A small-molecule ligand and the protein it binds are described below.
Small molecule (SMILES): CCCCCCCC(=O)NC1=CC(=O)CCC1

Sequence of chain 1.A:
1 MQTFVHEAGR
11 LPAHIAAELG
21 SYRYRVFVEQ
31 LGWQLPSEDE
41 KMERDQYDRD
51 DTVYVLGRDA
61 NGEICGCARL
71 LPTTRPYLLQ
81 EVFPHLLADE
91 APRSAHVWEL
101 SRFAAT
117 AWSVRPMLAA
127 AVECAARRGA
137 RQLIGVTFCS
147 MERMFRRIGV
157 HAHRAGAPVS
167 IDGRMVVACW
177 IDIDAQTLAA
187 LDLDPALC

Binding-site contacts:
Ligand atom O8 contacts residue PHE103 of chain 1.A at 3.2 Å (h-bond).
Ligand atom C5 contacts residue PHE27 of chain 1.A at 3.6 Å (hydrophobic).
Ligand atom C14 contacts residue THR143 of chain 1.A at 3.4 Å.
Ligand atom C2 contacts residue PHE103 of chain 1.A at 3.3 Å (hydrophobic).
Ligand atom C9 contacts residue ARG102 of chain 1.A at 3.7 Å.
Ligand atom C4 contacts residue LEU31 of chain 1.A at 3.7 Å (hydrophobic).
Ligand atom C5 contacts residue PHE103 of chain 1.A at 3.3 Å (hydrophobic).
Ligand atom C13 contacts residue LEU100 of chain 1.A at 3.4 Å (hydrophobic).
Ligand atom O8 contacts residue ARG102 of chain 1.A at 3.3 Å (salt-bridge).
Ligand atom C5 contacts residue LEU31 of chain 1.A at 3.5 Å (hydrophobic).
Ligand atom O1 contacts residue PHE144 of chain 1.A at 3.7 Å.
Ligand atom O1 contacts residue MET147 of chain 1.A at 3.8 Å.
Ligand atom C4 contacts residue PHE103 of chain 1.A at 3.3 Å (hydrophobic).
Ligand atom C15 contacts residue GLY141 of chain 1.A at 3.6 Å.
Ligand atom C15 contacts residue ILE140 of chain 1.A at 3.6 Å (hydrophobic).
Ligand atom C13 contacts residue THR143 of chain 1.A at 3.5 Å.
Ligand atom C13 contacts residue GLY141 of chain 1.A at 3.8 Å.
Ligand atom C3 contacts residue PHE103 of chain 1.A at 3.0 Å (hydrophobic).
Ligand atom C9 contacts residue VAL142 of chain 1.A at 3.8 Å (hydrophobic).
Ligand atom C2 contacts residue MET147 of chain 1.A at 3.7 Å (hydrophobic).
Ligand atom C11 contacts residue VAL142 of chain 1.A at 3.1 Å (hydrophobic).
Ligand atom C15 contacts residue ILE177 of chain 1.A at 3.9 Å (hydrophobic).
Ligand atom C15 contacts residue CYS175 of chain 1.A at 3.1 Å (hydrophobic).
Ligand atom C12 contacts residue THR143 of chain 1.A at 3.4 Å.
Ligand atom C9 contacts residue SER101 of chain 1.A at 3.9 Å.
Ligand atom C1 contacts residue PHE144 of chain 1.A at 3.9 Å (hydrophobic).
Ligand atom C1 contacts residue MET147 of chain 1.A at 3.8 Å (hydrophobic).
Ligand atom O8 contacts residue PHE27 of chain 1.A at 3.7 Å.
Ligand atom C11 contacts residue LEU100 of chain 1.A at 3.3 Å (hydrophobic).
Ligand atom C15 contacts residue LEU139 of chain 1.A at 3.9 Å (hydrophobic).
Ligand atom C11 contacts residue THR143 of chain 1.A at 3.7 Å.
Ligand atom C12 contacts residue LEU100 of chain 1.A at 3.7 Å (hydrophobic).
Ligand atom C4 contacts residue PHE27 of chain 1.A at 3.3 Å (hydrophobic).
Ligand atom C4 contacts residue PHE144 of chain 1.A at 3.9 Å (hydrophobic).
Ligand atom C5 contacts residue ALA104 of chain 1.A at 3.7 Å (hydrophobic).
Ligand atom C10 contacts residue PHE103 of chain 1.A at 3.6 Å (hydrophobic).
Ligand atom N7 contacts residue PHE103 of chain 1.A at 3.4 Å (h-bond).
Ligand atom C10 contacts residue VAL142 of chain 1.A at 3.4 Å (hydrophobic).
Ligand atom C9 contacts residue PHE103 of chain 1.A at 3.2 Å (hydrophobic).
Ligand atom C8 contacts residue PHE103 of chain 1.A at 3.3 Å (hydrophobic).